Sequence of chain 1.A:
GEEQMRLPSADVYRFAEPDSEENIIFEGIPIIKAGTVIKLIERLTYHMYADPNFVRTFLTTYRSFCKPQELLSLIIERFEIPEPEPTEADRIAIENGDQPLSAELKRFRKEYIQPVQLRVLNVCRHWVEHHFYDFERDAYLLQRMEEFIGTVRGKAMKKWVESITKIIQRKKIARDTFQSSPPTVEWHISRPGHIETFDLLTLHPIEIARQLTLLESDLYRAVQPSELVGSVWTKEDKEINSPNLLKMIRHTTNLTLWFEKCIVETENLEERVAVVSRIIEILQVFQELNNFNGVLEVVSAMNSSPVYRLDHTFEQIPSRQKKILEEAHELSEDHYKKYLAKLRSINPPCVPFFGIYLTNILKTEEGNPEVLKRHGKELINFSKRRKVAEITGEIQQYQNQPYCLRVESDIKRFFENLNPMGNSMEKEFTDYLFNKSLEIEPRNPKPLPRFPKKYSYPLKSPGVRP

Binding-site contacts:
Ligand atom C1 contacts residue ASN317 of chain 1.A at 3.9 Å.
Ligand atom C21 contacts residue IMD1 of chain 1.D at 4.0 Å.
Ligand atom N7 contacts residue TYR322 of chain 1.A at 4.0 Å.
Ligand atom C20 contacts residue TYR322 of chain 1.A at 3.7 Å (hydrophobic).
Ligand atom C9 contacts residue HIS343 of chain 1.A at 4.0 Å.
Ligand atom C17 contacts residue ASN317 of chain 1.A at 3.6 Å.
Ligand atom N8 contacts residue HIS343 of chain 1.A at 3.3 Å.
Ligand atom N7 contacts residue HIS343 of chain 1.A at 3.7 Å.
Ligand atom C3 contacts residue HIS343 of chain 1.A at 3.4 Å.
Ligand atom C10 contacts residue HIS343 of chain 1.A at 4.0 Å.
Ligand atom C2 contacts residue TYR322 of chain 1.A at 4.0 Å (hydrophobic).
Ligand atom C22 contacts residue PHE328 of chain 1.A at 3.5 Å (hydrophobic).
Ligand atom C4 contacts residue HIS343 of chain 1.A at 3.6 Å.
Ligand atom C12 contacts residue HIS343 of chain 1.A at 3.9 Å.
Ligand atom C16 contacts residue MET316 of chain 1.A at 4.0 Å (hydrophobic).
Ligand atom C5 contacts residue HIS343 of chain 1.A at 3.7 Å.
Ligand atom C1 contacts residue TYR322 of chain 1.A at 3.7 Å (hydrophobic).
Ligand atom C16 contacts residue LEU339 of chain 1.A at 3.8 Å (hydrophobic).
Ligand atom N8 contacts residue GLU340 of chain 1.A at 3.8 Å.
Ligand atom C10 contacts residue TYR322 of chain 1.A at 3.8 Å (hydrophobic).
Ligand atom C23 contacts residue PHE328 of chain 1.A at 3.4 Å (hydrophobic).
Ligand atom C12 contacts residue LEU339 of chain 1.A at 3.8 Å (hydrophobic).
Ligand atom C2 contacts residue HIS343 of chain 1.A at 3.5 Å.
Ligand atom C4 contacts residue ASN317 of chain 1.A at 3.2 Å.
Ligand atom C9 contacts residue TYR322 of chain 1.A at 3.5 Å (hydrophobic).
Ligand atom C11 contacts residue HIS343 of chain 1.A at 3.6 Å.
Ligand atom C1 contacts residue HIS343 of chain 1.A at 3.6 Å.
Ligand atom C20 contacts residue ASN317 of chain 1.A at 4.0 Å.
Ligand atom C22 contacts residue IMD1 of chain 1.D at 3.7 Å.
Ligand atom C23 contacts residue IMD1 of chain 1.D at 3.4 Å.
Ligand atom C3 contacts residue ASN317 of chain 1.A at 3.7 Å.
Ligand atom O13 contacts residue TYR322 of chain 1.A at 3.8 Å.
Ligand atom N6 contacts residue HIS343 of chain 1.A at 3.5 Å.
Ligand atom C15 contacts residue LEU339 of chain 1.A at 3.8 Å (hydrophobic).
Ligand atom C22 contacts residue TYR322 of chain 1.A at 3.9 Å (hydrophobic).
Ligand atom N7 contacts residue ASN317 of chain 1.A at 2.8 Å (h-bond).
Ligand atom C19 contacts residue LEU339 of chain 1.A at 3.6 Å (hydrophobic).
Ligand atom C12 contacts residue ASN317 of chain 1.A at 3.6 Å.
Ligand atom C4 contacts residue TYR322 of chain 1.A at 3.4 Å (hydrophobic).
Ligand atom C16 contacts residue ASN317 of chain 1.A at 3.2 Å.

A small-molecule ligand and the protein it binds are described below.
Small molecule (SMILES): COc1cc2ncnc(N[C@H](C)c3ccccc3)c2cc1OC